Binding-site contacts:
Ligand atom C9 contacts residue PHE892 of chain 1.C at 4.2 Å (hydrophobic).
Ligand atom C12 contacts residue PHE892 of chain 1.C at 4.4 Å (hydrophobic).
Ligand atom C8 contacts residue PHE892 of chain 1.C at 4.4 Å (hydrophobic).
Ligand atom C13 contacts residue PHE892 of chain 1.C at 4.4 Å (hydrophobic).
Ligand atom O2 contacts residue PHE892 of chain 1.C at 4.5 Å.
Ligand atom C19 contacts residue ILE888 of chain 1.C at 4.2 Å (hydrophobic).
Ligand atom C22 contacts residue ASP889 of chain 1.C at 4.0 Å.
Ligand atom C15 contacts residue YUY1 of chain 1.L at 3.6 Å.
Ligand atom C6 contacts residue PHE892 of chain 1.C at 3.5 Å (hydrophobic).
Ligand atom C contacts residue YUY1 of chain 1.L at 3.1 Å.
Ligand atom C16 contacts residue YUY1 of chain 1.L at 3.6 Å.
Ligand atom C11 contacts residue PHE892 of chain 1.C at 3.7 Å (hydrophobic).
Ligand atom C17 contacts residue YUY1 of chain 1.L at 4.0 Å.
Ligand atom C10 contacts residue PHE892 of chain 1.C at 4.2 Å (hydrophobic).
Ligand atom C1 contacts residue YUY1 of chain 1.L at 4.2 Å.
Ligand atom C26 contacts residue LEU896 of chain 1.C at 4.5 Å (hydrophobic).
Ligand atom C16 contacts residue ASP889 of chain 1.C at 4.1 Å.
Ligand atom C17 contacts residue ASP889 of chain 1.C at 4.4 Å.
Ligand atom C8 contacts residue YUY1 of chain 1.L at 4.0 Å.
Ligand atom C5 contacts residue PHE892 of chain 1.C at 4.4 Å (hydrophobic).
Ligand atom O1 contacts residue ASP889 of chain 1.C at 4.5 Å.
Ligand atom C21 contacts residue ASP889 of chain 1.C at 4.1 Å.
Ligand atom C22 contacts residue YUY1 of chain 1.L at 3.4 Å.
Ligand atom C7 contacts residue PHE892 of chain 1.C at 3.9 Å (hydrophobic).
Ligand atom C25 contacts residue PHE892 of chain 1.C at 4.2 Å (hydrophobic).
Ligand atom C26 contacts residue YUY1 of chain 1.L at 4.1 Å.

Sequence of chain 1.C:
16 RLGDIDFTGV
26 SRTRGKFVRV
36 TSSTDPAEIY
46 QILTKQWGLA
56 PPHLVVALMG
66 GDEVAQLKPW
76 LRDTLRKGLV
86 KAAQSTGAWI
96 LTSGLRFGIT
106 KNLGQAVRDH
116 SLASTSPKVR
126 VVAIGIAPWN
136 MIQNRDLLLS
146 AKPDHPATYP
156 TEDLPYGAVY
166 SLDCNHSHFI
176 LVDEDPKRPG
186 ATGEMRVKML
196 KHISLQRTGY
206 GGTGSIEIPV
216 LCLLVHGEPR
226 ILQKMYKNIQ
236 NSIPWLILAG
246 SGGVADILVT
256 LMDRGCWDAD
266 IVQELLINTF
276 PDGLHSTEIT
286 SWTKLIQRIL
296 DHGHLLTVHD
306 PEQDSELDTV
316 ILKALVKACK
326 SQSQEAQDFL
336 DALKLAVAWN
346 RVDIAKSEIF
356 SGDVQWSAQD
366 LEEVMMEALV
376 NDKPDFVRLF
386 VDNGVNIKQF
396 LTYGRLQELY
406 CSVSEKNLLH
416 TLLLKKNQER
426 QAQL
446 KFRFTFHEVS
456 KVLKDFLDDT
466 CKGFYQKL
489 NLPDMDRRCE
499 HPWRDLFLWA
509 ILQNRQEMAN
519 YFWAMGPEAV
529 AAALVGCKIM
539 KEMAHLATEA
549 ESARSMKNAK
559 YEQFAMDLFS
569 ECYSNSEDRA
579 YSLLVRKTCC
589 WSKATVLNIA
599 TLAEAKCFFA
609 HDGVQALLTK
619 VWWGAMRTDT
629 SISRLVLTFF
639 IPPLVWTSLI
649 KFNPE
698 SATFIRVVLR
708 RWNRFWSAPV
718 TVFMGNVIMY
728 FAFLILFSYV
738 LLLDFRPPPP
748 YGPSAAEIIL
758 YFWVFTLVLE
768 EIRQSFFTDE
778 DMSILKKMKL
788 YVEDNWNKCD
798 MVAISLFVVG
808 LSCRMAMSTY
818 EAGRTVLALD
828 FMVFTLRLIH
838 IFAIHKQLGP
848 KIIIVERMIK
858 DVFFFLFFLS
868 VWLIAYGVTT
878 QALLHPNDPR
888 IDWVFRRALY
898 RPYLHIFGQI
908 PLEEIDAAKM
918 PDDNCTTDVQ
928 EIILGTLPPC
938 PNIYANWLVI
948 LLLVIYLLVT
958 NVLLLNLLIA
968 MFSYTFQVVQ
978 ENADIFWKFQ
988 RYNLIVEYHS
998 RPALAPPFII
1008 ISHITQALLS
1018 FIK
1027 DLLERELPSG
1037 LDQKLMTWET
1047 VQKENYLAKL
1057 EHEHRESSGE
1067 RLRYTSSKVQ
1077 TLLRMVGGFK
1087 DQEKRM

This protein binds this small molecule.
Small molecule (SMILES): C[C@@H]1CC[C@@]2(OC1)O[C@H]1C[C@H]3[C@@H]4CC=C5C[C@@H](O)CC[C@]5(C)[C@H]4CC[C@]3(C)[C@H]1[C@@H]2C